Binding-site contacts:
Ligand atom C17 contacts residue ASP86 of chain 1.E at 3.8 Å.
Ligand atom C17 contacts residue VAL117 of chain 1.E at 3.6 Å (hydrophobic).
Ligand atom C10 contacts residue MET125 of chain 1.E at 3.6 Å (hydrophobic).
Ligand atom C17 contacts residue GLU202 of chain 1.A at 3.1 Å.
Ligand atom C18 contacts residue GLU202 of chain 1.A at 2.9 Å.
Ligand atom C19 contacts residue TRP64 of chain 1.E at 3.9 Å (hydrophobic).
Ligand atom C2 contacts residue TYR197 of chain 1.A at 3.8 Å (hydrophobic).
Ligand atom C4 contacts residue ILE127 of chain 1.E at 3.8 Å (hydrophobic).
Ligand atom C1 contacts residue TYR204 of chain 1.A at 3.8 Å (hydrophobic).
Ligand atom C21 contacts residue TYR102 of chain 1.A at 3.5 Å (hydrophobic).
Ligand atom C4 contacts residue TRP156 of chain 1.A at 3.9 Å (hydrophobic).
Ligand atom C21 contacts residue TYR204 of chain 1.A at 3.8 Å (hydrophobic).
Ligand atom N16 contacts residue GLU202 of chain 1.A at 3.2 Å (salt-bridge).
Ligand atom C7 contacts residue ILE127 of chain 1.E at 3.5 Å (hydrophobic).
Ligand atom C15 contacts residue MET125 of chain 1.E at 3.7 Å (hydrophobic).
Ligand atom C1 contacts residue TYR197 of chain 1.A at 3.6 Å (hydrophobic).
Ligand atom N5 contacts residue TRP156 of chain 1.A at 3.5 Å (h-bond).
Ligand atom C6 contacts residue TRP156 of chain 1.A at 3.8 Å (hydrophobic).
Ligand atom N20 contacts residue TYR102 of chain 1.A at 3.0 Å (h-bond).
Ligand atom C3 contacts residue TRP64 of chain 1.E at 3.4 Å (hydrophobic).
Ligand atom C2 contacts residue TRP64 of chain 1.E at 3.6 Å (hydrophobic).
Ligand atom N20 contacts residue TRP156 of chain 1.A at 2.9 Å (h-bond).
Ligand atom C15 contacts residue VAL117 of chain 1.E at 3.7 Å (hydrophobic).
Ligand atom O13 contacts residue VAL117 of chain 1.E at 3.3 Å.
Ligand atom C7 contacts residue TRP156 of chain 1.A at 3.7 Å (hydrophobic).
Ligand atom N11 contacts residue VAL157 of chain 1.A at 3.8 Å.
Ligand atom C19 contacts residue TYR102 of chain 1.A at 3.7 Å (hydrophobic).
Ligand atom C6 contacts residue CYS200 of chain 1.A at 3.8 Å (hydrophobic).
Ligand atom N11 contacts residue ILE127 of chain 1.E at 3.7 Å.
Ligand atom C12 contacts residue TRP156 of chain 1.A at 3.8 Å (hydrophobic).
Ligand atom C2 contacts residue CYS199 of chain 1.A at 3.8 Å (hydrophobic).
Ligand atom C19 contacts residue TRP156 of chain 1.A at 3.8 Å (hydrophobic).
Ligand atom C21 contacts residue TRP156 of chain 1.A at 3.6 Å (hydrophobic).
Ligand atom C8 contacts residue TYR204 of chain 1.A at 3.7 Å (hydrophobic).
Ligand atom C6 contacts residue TYR204 of chain 1.A at 3.3 Å (hydrophobic).
Ligand atom C21 contacts residue TYR197 of chain 1.A at 3.5 Å (hydrophobic).
Ligand atom C6 contacts residue CYS199 of chain 1.A at 3.7 Å (hydrophobic).
Ligand atom C12 contacts residue ILE127 of chain 1.E at 3.5 Å (hydrophobic).
Ligand atom C10 contacts residue VAL117 of chain 1.E at 3.9 Å (hydrophobic).
Ligand atom N5 contacts residue ILE127 of chain 1.E at 3.8 Å.

Sequence of chain 1.A:
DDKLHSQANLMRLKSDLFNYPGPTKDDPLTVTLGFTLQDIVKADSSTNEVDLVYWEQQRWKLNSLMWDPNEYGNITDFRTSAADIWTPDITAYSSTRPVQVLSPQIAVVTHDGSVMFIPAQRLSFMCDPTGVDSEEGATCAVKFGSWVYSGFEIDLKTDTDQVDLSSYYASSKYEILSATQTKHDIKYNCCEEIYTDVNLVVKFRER

Sequence of chain 1.E:
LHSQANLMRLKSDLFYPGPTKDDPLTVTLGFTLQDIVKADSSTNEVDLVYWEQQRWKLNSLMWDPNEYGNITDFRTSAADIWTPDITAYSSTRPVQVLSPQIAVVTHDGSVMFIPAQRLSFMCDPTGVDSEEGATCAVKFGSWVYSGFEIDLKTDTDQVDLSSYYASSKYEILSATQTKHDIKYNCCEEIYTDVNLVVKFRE

A small-molecule ligand and the protein it binds are described below.
Small molecule (SMILES): CN(C)CCOc1cncc(N2C[C@@H]3CNC[C@@H](C3)C2)c1